A protein and the small-molecule ligand that binds it are described below.
Small molecule (SMILES): O=S(=O)(O)c1cccc2cccc(Nc3ccccc3)c12

Sequence of chain 1.U:
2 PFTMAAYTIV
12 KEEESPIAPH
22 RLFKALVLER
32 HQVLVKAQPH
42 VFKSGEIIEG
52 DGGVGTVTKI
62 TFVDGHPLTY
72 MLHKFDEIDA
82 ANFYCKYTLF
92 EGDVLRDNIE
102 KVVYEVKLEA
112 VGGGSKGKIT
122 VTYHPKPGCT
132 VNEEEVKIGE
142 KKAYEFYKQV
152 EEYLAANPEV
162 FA

Binding-site contacts:
Ligand atom C2 contacts residue ALA81 of chain 1.M at 2.5 Å (hydrophobic).
Ligand atom C5 contacts residue HIS21 of chain 1.M at 3.9 Å.
Ligand atom C12 contacts residue ALA81 of chain 1.M at 3.4 Å (hydrophobic).
Ligand atom C14 contacts residue GLY51 of chain 1.U at 3.9 Å.
Ligand atom C7 contacts residue PHE162 of chain 1.M at 3.9 Å (hydrophobic).
Ligand atom C1 contacts residue ALA81 of chain 1.M at 3.9 Å (hydrophobic).
Ligand atom C4 contacts residue GLY114 of chain 1.W at 3.8 Å.
Ligand atom C4 contacts residue ALA81 of chain 1.M at 3.7 Å (hydrophobic).
Ligand atom N contacts residue ALA81 of chain 1.M at 4.2 Å.
Ligand atom C11 contacts residue ALA81 of chain 1.M at 4.0 Å (hydrophobic).
Ligand atom C15 contacts residue GLY51 of chain 1.U at 3.7 Å.
Ligand atom C7 contacts residue HIS21 of chain 1.M at 4.1 Å.
Ligand atom C10 contacts residue GLY114 of chain 1.W at 4.0 Å.
Ligand atom C2 contacts residue GLY114 of chain 1.W at 4.2 Å.
Ligand atom C6 contacts residue LYS25 of chain 1.M at 4.2 Å.
Ligand atom C3 contacts residue GLY113 of chain 1.W at 3.1 Å.
Ligand atom C5 contacts residue GLY114 of chain 1.W at 3.8 Å.
Ligand atom C2 contacts residue ALA82 of chain 1.M at 4.1 Å (hydrophobic).
Ligand atom C3 contacts residue PHE24 of chain 1.M at 4.3 Å (hydrophobic).
Ligand atom C4 contacts residue PHE24 of chain 1.M at 4.4 Å (hydrophobic).
Ligand atom C3 contacts residue GLY114 of chain 1.W at 4.0 Å.
Ligand atom C6 contacts residue GLY114 of chain 1.W at 4.3 Å.
Ligand atom C7 contacts residue LYS25 of chain 1.M at 3.8 Å.
Ligand atom C4 contacts residue GLY113 of chain 1.W at 3.7 Å.
Ligand atom C6 contacts residue HIS21 of chain 1.M at 3.2 Å.
Ligand atom C4 contacts residue HIS21 of chain 1.M at 3.5 Å.
Ligand atom C13 contacts residue ALA81 of chain 1.M at 4.0 Å (hydrophobic).
Ligand atom C3 contacts residue ALA81 of chain 1.M at 2.4 Å (hydrophobic).
Ligand atom C1 contacts residue GLY113 of chain 1.W at 4.0 Å.
Ligand atom C2 contacts residue GLY113 of chain 1.W at 3.3 Å.
Ligand atom C3 contacts residue PHE84 of chain 1.M at 3.8 Å (hydrophobic).
Ligand atom C12 contacts residue ALA82 of chain 1.M at 3.7 Å (hydrophobic).
Ligand atom C13 contacts residue ALA82 of chain 1.M at 3.9 Å (hydrophobic).
Ligand atom C1 contacts residue GLY114 of chain 1.W at 4.2 Å.
Ligand atom C5 contacts residue GLY113 of chain 1.W at 4.3 Å.
Ligand atom C4 contacts residue PHE84 of chain 1.M at 3.9 Å (hydrophobic).
Ligand atom C8 contacts residue LYS25 of chain 1.M at 4.3 Å.

Sequence of chain 1.W:
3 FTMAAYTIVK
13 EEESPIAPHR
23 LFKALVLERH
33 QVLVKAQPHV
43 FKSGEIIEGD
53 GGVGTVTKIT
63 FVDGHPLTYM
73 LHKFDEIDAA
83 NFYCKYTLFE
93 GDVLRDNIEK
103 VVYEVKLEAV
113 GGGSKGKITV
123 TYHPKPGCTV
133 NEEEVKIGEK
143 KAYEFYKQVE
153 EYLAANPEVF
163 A

Sequence of chain 1.M:
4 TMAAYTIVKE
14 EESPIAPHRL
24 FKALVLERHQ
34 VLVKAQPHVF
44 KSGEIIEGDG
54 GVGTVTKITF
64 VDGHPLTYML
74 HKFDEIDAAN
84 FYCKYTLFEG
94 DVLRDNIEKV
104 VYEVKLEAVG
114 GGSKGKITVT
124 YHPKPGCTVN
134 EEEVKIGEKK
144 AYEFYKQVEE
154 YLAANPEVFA